Sequence of chain 3.E:
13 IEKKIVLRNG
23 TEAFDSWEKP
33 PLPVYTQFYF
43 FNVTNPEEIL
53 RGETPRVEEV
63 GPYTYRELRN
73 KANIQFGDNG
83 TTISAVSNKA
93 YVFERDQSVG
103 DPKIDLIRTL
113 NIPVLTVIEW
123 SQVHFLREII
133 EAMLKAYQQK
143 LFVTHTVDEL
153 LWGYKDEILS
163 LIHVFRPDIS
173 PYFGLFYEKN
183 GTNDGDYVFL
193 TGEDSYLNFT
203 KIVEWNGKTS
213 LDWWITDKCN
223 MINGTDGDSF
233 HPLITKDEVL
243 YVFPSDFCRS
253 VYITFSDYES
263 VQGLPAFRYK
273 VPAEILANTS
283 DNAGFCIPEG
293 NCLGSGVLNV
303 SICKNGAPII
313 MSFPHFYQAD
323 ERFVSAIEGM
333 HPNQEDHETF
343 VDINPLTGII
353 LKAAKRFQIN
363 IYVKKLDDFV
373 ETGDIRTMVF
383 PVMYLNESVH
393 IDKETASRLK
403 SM

Binding-site contacts:
Ligand atom C8 contacts residue ILE109 of chain 3.E at 3.8 Å (hydrophobic).
Ligand atom O7 contacts residue LEU108 of chain 3.E at 3.7 Å.
Ligand atom C3 contacts residue ASN44 of chain 3.E at 3.8 Å.
Ligand atom C5 contacts residue ASN44 of chain 3.E at 3.7 Å.
Ligand atom C2 contacts residue ASN44 of chain 3.E at 2.5 Å.
Ligand atom C1 contacts residue LEU108 of chain 3.E at 3.9 Å (hydrophobic).
Ligand atom O6 contacts residue VAL45 of chain 3.E at 3.9 Å.
Ligand atom N2 contacts residue LEU108 of chain 3.E at 2.7 Å (h-bond).
Ligand atom C8 contacts residue ASN44 of chain 3.E at 4.5 Å.
Ligand atom C2 contacts residue LEU108 of chain 3.E at 3.5 Å (hydrophobic).
Ligand atom N2 contacts residue ASN44 of chain 3.E at 2.9 Å (h-bond).
Ligand atom O5 contacts residue ASN44 of chain 3.E at 2.4 Å (h-bond).
Ligand atom C7 contacts residue ASN44 of chain 3.E at 3.4 Å.
Ligand atom C5 contacts residue ARG110 of chain 3.E at 4.4 Å.
Ligand atom C1 contacts residue ASN44 of chain 3.E at 1.4 Å.
Ligand atom C8 contacts residue THR146 of chain 3.E at 4.1 Å.
Ligand atom O7 contacts residue ASN44 of chain 3.E at 3.7 Å.
Ligand atom O6 contacts residue ARG110 of chain 3.E at 2.9 Å (salt-bridge).
Ligand atom C7 contacts residue THR146 of chain 3.E at 4.2 Å.
Ligand atom O7 contacts residue THR146 of chain 3.E at 3.3 Å.
Ligand atom C8 contacts residue LEU108 of chain 3.E at 3.7 Å (hydrophobic).
Ligand atom C3 contacts residue LEU108 of chain 3.E at 3.5 Å (hydrophobic).
Ligand atom C4 contacts residue ASN44 of chain 3.E at 4.3 Å.
Ligand atom O3 contacts residue LEU108 of chain 3.E at 4.0 Å.
Ligand atom C6 contacts residue ARG110 of chain 3.E at 3.5 Å.
Ligand atom C8 contacts residue VAL62 of chain 3.E at 3.8 Å (hydrophobic).
Ligand atom N2 contacts residue ILE109 of chain 3.E at 4.5 Å.
Ligand atom C7 contacts residue LEU108 of chain 3.E at 3.6 Å (hydrophobic).

This small molecule binds to this protein.
Small molecule (SMILES): CC(=O)N[C@H]1[C@H](O[C@H]2[C@H](O)[C@@H](NC(C)=O)CO[C@@H]2CO)O[C@H](CO)[C@@H](O[C@@H]2O[C@H](CO)[C@@H](O)[C@H](O[C@H]3O[C@H](CO)[C@@H](O)[C@H](O)[C@@H]3O)[C@@H]2O)[C@@H]1O